Binding-site contacts:
Ligand atom C22 contacts residue ILE341 of chain 1.J at 3.5 Å (hydrophobic).
Ligand atom N39 contacts residue PHE240 of chain 1.J at 3.6 Å.
Ligand atom C2 contacts residue VAL280 of chain 1.J at 3.7 Å (hydrophobic).
Ligand atom C25 contacts residue ALA217 of chain 1.J at 3.0 Å (hydrophobic).
Ligand atom O44 contacts residue TYR304 of chain 1.J at 3.1 Å.
Ligand atom O23 contacts residue ILE219 of chain 1.J at 3.3 Å.
Ligand atom C34 contacts residue PHE139 of chain 1.J at 3.5 Å (hydrophobic).
Ligand atom C40 contacts residue LEU216 of chain 1.J at 3.8 Å (hydrophobic).
Ligand atom N3 contacts residue ARG366 of chain 1.J at 3.5 Å (salt-bridge).
Ligand atom C4 contacts residue ALA340 of chain 1.J at 3.6 Å (hydrophobic).
Ligand atom C16 contacts residue SER277 of chain 1.J at 3.4 Å.
Ligand atom C2 contacts residue PHE374 of chain 1.J at 3.7 Å (hydrophobic).
Ligand atom O20 contacts residue ILE341 of chain 1.J at 3.2 Å (h-bond).
Ligand atom N01 contacts residue GLN279 of chain 1.J at 3.2 Å (h-bond).
Ligand atom N42 contacts residue LEU216 of chain 1.J at 3.4 Å.
Ligand atom N7 contacts residue TYR304 of chain 1.J at 3.3 Å (h-bond).
Ligand atom C24 contacts residue ALA217 of chain 1.J at 2.8 Å (hydrophobic).
Ligand atom C25 contacts residue ASP218 of chain 1.J at 3.5 Å.
Ligand atom P18 contacts residue TYR304 of chain 1.J at 3.4 Å.
Ligand atom N7 contacts residue ALA278 of chain 1.J at 3.2 Å.
Ligand atom C40 contacts residue PHE240 of chain 1.J at 3.5 Å (hydrophobic).
Ligand atom O23 contacts residue PRO342 of chain 1.J at 3.3 Å.
Ligand atom C36 contacts residue LEU216 of chain 1.J at 3.5 Å (hydrophobic).
Ligand atom O17 contacts residue TYR304 of chain 1.J at 3.2 Å.
Ligand atom N1 contacts residue ARG366 of chain 1.J at 3.2 Å (salt-bridge).
Ligand atom C22 contacts residue ILE219 of chain 1.J at 3.5 Å (hydrophobic).
Ligand atom O44 contacts residue SER277 of chain 1.J at 3.0 Å.
Ligand atom O4' contacts residue ALA340 of chain 1.J at 3.5 Å.
Ligand atom O23 contacts residue ILE341 of chain 1.J at 2.7 Å (h-bond).
Ligand atom O31 contacts residue ALA217 of chain 1.J at 3.0 Å (h-bond).
Ligand atom O19 contacts residue TYR304 of chain 1.J at 3.5 Å.
Ligand atom C2 contacts residue ARG366 of chain 1.J at 3.2 Å.
Ligand atom C8 contacts residue TYR304 of chain 1.J at 3.4 Å (hydrophobic).
Ligand atom N1 contacts residue PRO281 of chain 1.J at 3.7 Å.
Ligand atom O23 contacts residue ALA343 of chain 1.J at 3.1 Å (h-bond).
Ligand atom N35 contacts residue PHE139 of chain 1.J at 3.5 Å.
Ligand atom C5 contacts residue ALA278 of chain 1.J at 3.7 Å (hydrophobic).
Ligand atom O20 contacts residue PRO342 of chain 1.J at 3.6 Å.
Ligand atom N3 contacts residue ALA340 of chain 1.J at 3.7 Å.
Ligand atom C16 contacts residue TYR304 of chain 1.J at 3.4 Å (hydrophobic).

Sequence of chain 1.J:
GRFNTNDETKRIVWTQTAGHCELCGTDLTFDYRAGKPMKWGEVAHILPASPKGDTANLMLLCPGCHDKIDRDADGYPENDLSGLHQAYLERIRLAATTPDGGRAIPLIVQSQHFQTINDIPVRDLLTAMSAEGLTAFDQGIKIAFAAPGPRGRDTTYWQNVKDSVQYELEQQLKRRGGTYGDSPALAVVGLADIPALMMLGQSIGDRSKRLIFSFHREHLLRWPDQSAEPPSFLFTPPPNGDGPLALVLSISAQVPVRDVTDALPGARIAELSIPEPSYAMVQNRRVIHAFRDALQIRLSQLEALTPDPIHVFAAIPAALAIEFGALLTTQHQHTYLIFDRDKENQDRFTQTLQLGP

A protein and the small-molecule ligand that binds it are described below.
Small molecule (SMILES): Nc1ncnc2c1ncn2[C@@H]1O[C@@H]2COP(=O)(O)O[C@@H]3[C@H](O)[C@@H](COP(=O)(O)O[C@H]2[C@H]1O)O[C@H]3n1cnc2c(N)ncnc21